Sequence of chain 1.A:
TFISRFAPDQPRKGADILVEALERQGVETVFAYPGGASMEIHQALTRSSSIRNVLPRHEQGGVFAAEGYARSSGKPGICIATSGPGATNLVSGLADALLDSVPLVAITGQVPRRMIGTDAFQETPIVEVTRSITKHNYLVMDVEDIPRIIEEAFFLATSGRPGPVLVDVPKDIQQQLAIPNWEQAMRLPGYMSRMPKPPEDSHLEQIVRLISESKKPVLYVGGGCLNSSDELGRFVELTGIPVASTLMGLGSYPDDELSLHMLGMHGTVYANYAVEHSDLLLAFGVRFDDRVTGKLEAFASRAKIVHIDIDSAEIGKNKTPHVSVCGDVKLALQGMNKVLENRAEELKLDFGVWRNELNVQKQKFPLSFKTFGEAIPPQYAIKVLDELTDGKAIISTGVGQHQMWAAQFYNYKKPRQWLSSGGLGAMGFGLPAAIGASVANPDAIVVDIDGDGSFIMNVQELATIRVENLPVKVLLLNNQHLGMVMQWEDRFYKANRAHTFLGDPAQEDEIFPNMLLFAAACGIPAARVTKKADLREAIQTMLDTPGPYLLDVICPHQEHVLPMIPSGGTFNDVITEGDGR

Binding-site contacts:
Ligand atom CAX contacts residue MET428 of chain 1.A at 3.4 Å (hydrophobic).
Ligand atom OAG contacts residue GLY454 of chain 1.A at 3.3 Å (h-bond).
Ligand atom OAJ contacts residue GLN402 of chain 1.A at 2.6 Å (h-bond).
Ligand atom N3 contacts residue MET428 of chain 1.A at 3.3 Å.
Ligand atom OAG contacts residue SER455 of chain 1.A at 2.8 Å (h-bond).
Ligand atom CAA contacts residue GLU59 of chain 4.A at 3.5 Å.
Ligand atom OAK contacts residue ASP453 of chain 1.A at 2.8 Å (salt-bridge).
Ligand atom N1 contacts residue GLU59 of chain 4.A at 2.8 Å (salt-bridge).
Ligand atom NAD contacts residue GLN122 of chain 4.A at 3.3 Å (h-bond).
Ligand atom OAK contacts residue HIS482 of chain 1.A at 3.1 Å (h-bond).
Ligand atom CAN contacts residue VAL400 of chain 1.A at 3.2 Å (hydrophobic).
Ligand atom OAS contacts residue LEU483 of chain 1.A at 3.4 Å.
Ligand atom OAK contacts residue GLY454 of chain 1.A at 3.1 Å (h-bond).
Ligand atom OAJ contacts residue GLY401 of chain 1.A at 3.4 Å.
Ligand atom OAT contacts residue VAL400 of chain 1.A at 3.5 Å (h-bond).
Ligand atom OAI contacts residue ASN480 of chain 1.A at 2.8 Å (h-bond).
Ligand atom OAG contacts residue GLY452 of chain 1.A at 3.5 Å.
Ligand atom OAT contacts residue HIS403 of chain 1.A at 3.1 Å (h-bond).
Ligand atom PBD contacts residue MG1 of chain 1.B at 3.2 Å.
Ligand atom OC11 contacts residue GLN122 of chain 4.A at 2.4 Å (h-bond).
Ligand atom OAJ contacts residue GLY484 of chain 1.A at 3.2 Å (h-bond).
Ligand atom PBE contacts residue MG1 of chain 1.B at 3.3 Å.
Ligand atom OBC1 contacts residue WRQ1 of chain 1.D at 3.4 Å (h-bond).
Ligand atom OAF contacts residue GLN402 of chain 1.A at 3.5 Å (h-bond).
Ligand atom C6 contacts residue GLU59 of chain 4.A at 3.5 Å.
Ligand atom OAI contacts residue HIS482 of chain 1.A at 3.2 Å (h-bond).
Ligand atom OC11 contacts residue GLY36 of chain 4.A at 3.0 Å (h-bond).
Ligand atom OAI contacts residue MG1 of chain 1.B at 2.0 Å.
Ligand atom CAO contacts residue LEU483 of chain 1.A at 3.5 Å (hydrophobic).
Ligand atom PBD contacts residue GLN402 of chain 1.A at 3.5 Å.
Ligand atom CAA contacts residue ASN89 of chain 4.A at 3.4 Å.
Ligand atom OAH contacts residue GLN122 of chain 4.A at 2.2 Å (h-bond).
Ligand atom OAJ contacts residue MET485 of chain 1.A at 2.9 Å (h-bond).
Ligand atom CAB contacts residue PRO34 of chain 4.A at 3.2 Å (hydrophobic).
Ligand atom OAI contacts residue GLY484 of chain 1.A at 3.0 Å (h-bond).
Ligand atom C4 contacts residue MET428 of chain 1.A at 3.5 Å (hydrophobic).
Ligand atom OBC1 contacts residue GLY36 of chain 4.A at 3.5 Å (h-bond).
Ligand atom NAD contacts residue GLY426 of chain 1.A at 2.8 Å (h-bond).
Ligand atom OAF contacts residue HIS403 of chain 1.A at 2.9 Å (h-bond).
Ligand atom OAK contacts residue MG1 of chain 1.B at 2.1 Å.

Sequence of chain 4.A:
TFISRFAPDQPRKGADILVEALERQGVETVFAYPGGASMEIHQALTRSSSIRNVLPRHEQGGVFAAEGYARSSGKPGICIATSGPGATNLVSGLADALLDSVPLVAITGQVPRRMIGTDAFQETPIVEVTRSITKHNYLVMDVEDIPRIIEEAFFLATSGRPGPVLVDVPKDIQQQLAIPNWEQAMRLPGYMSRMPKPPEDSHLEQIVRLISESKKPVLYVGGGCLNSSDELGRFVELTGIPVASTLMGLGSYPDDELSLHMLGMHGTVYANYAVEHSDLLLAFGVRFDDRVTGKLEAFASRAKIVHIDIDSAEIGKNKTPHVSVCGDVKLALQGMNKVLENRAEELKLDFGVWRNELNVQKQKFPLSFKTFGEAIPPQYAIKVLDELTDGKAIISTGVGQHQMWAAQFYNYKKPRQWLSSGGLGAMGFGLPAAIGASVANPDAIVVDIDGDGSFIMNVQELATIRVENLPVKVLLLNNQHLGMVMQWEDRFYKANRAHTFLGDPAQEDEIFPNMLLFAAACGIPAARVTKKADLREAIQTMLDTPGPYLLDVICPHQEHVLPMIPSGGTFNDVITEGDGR

The protein below binds the small molecule below.
Small molecule (SMILES): Cc1ncc(C[n+]2c([C@@](C)(O)OO)sc(CCOP(=O)(O)OP(=O)(O)O)c2C)c(N)n1